Sequence of chain 1.D:
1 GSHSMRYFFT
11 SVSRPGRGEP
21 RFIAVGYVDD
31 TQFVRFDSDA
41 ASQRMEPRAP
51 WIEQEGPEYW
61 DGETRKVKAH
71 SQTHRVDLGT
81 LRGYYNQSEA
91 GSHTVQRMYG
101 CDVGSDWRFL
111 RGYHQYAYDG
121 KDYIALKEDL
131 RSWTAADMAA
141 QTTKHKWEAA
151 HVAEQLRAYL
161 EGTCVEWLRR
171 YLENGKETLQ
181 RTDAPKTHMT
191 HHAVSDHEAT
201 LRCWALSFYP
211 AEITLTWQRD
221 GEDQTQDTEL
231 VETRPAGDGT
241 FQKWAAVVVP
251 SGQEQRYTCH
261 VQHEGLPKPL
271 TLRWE

Binding-site contacts:
Ligand atom CB contacts residue GLU63 of chain 1.D at 3.3 Å.
Ligand atom O contacts residue LYS66 of chain 1.D at 3.2 Å.
Ligand atom CD2 contacts residue TRP147 of chain 1.D at 3.4 Å (hydrophobic).
Ligand atom O contacts residue HIS70 of chain 1.D at 3.3 Å.
Ligand atom O contacts residue THR80 of chain 1.D at 3.3 Å.
Ligand atom CA contacts residue TYR7 of chain 1.D at 3.5 Å (hydrophobic).
Ligand atom CA contacts residue GLU63 of chain 1.D at 3.3 Å.
Ligand atom N contacts residue TYR7 of chain 1.D at 3.2 Å (h-bond).
Ligand atom N contacts residue TRP167 of chain 1.D at 3.5 Å.
Ligand atom OE2 contacts residue ASP77 of chain 1.D at 3.4 Å (salt-bridge).
Ligand atom OE1 contacts residue THR73 of chain 1.D at 3.5 Å (h-bond).
Ligand atom C contacts residue TRP147 of chain 1.D at 3.5 Å (hydrophobic).
Ligand atom CD contacts residue VAL76 of chain 1.D at 3.3 Å (hydrophobic).
Ligand atom O contacts residue TYR159 of chain 1.D at 2.8 Å (h-bond).
Ligand atom N contacts residue TYR171 of chain 1.D at 2.6 Å (h-bond).
Ligand atom OE1 contacts residue ASP77 of chain 1.D at 2.8 Å (salt-bridge).
Ligand atom CD contacts residue ASP77 of chain 1.D at 3.1 Å.
Ligand atom CG contacts residue TYR99 of chain 1.D at 3.3 Å (hydrophobic).
Ligand atom O contacts residue TRP147 of chain 1.D at 2.4 Å (h-bond).
Ligand atom N contacts residue ASP77 of chain 1.D at 2.8 Å (salt-bridge).
Ligand atom OD2 contacts residue TYR159 of chain 1.D at 2.9 Å.
Ligand atom CB contacts residue TRP167 of chain 1.D at 3.3 Å (hydrophobic).
Ligand atom O contacts residue LYS66 of chain 1.D at 3.2 Å (salt-bridge).
Ligand atom N contacts residue TYR99 of chain 1.D at 3.3 Å (h-bond).
Ligand atom OE2 contacts residue THR80 of chain 1.D at 2.5 Å (h-bond).
Ligand atom CD1 contacts residue LEU81 of chain 1.D at 3.4 Å (hydrophobic).
Ligand atom O contacts residue TRP147 of chain 1.D at 3.4 Å.
Ligand atom CB contacts residue GLU63 of chain 1.D at 3.2 Å.
Ligand atom CG2 contacts residue THR73 of chain 1.D at 2.8 Å.
Ligand atom N contacts residue TYR7 of chain 1.D at 3.2 Å (h-bond).
Ligand atom C contacts residue TYR7 of chain 1.D at 3.3 Å (hydrophobic).
Ligand atom O contacts residue LYS146 of chain 1.D at 2.9 Å (salt-bridge).
Ligand atom OXT contacts residue LYS146 of chain 1.D at 3.4 Å.
Ligand atom CE contacts residue MET45 of chain 1.D at 3.3 Å (hydrophobic).
Ligand atom CG contacts residue ASP77 of chain 1.D at 3.2 Å.
Ligand atom OE2 contacts residue VAL76 of chain 1.D at 3.3 Å.
Ligand atom OE1 contacts residue VAL76 of chain 1.D at 3.1 Å.
Ligand atom CA contacts residue ASP77 of chain 1.D at 3.5 Å.
Ligand atom CB contacts residue ASP77 of chain 1.D at 3.0 Å.
Ligand atom N contacts residue GLU63 of chain 1.D at 2.7 Å (salt-bridge).

A small-molecule ligand and the protein it binds are described below.
Small molecule (SMILES): CSCC[C@H](NC(=O)[C@H](C)N)C(=O)N[C@@H](CC(=O)O)C(=O)N[C@@H](CO)C(=O)N[C@@H](CC(N)=O)C(=O)N[C@H](C(=O)N[C@@H](CC(C)C)C(=O)N[C@@H](CCC(=O)O)C(=O)N[C@@H](CC(C)C)C(=O)O)[C@@H](C)O